Sequence of chain 1.A:
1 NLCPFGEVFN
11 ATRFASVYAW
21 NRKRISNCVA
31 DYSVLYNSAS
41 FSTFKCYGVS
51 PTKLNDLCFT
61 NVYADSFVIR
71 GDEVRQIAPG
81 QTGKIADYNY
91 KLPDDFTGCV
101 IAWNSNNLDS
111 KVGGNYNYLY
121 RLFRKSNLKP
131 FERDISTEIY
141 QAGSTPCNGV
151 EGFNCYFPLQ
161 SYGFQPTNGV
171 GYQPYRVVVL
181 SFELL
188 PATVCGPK

Binding-site contacts:
Ligand atom N2 contacts residue GLY6 of chain 1.A at 4.0 Å.
Ligand atom O3 contacts residue VAL34 of chain 1.A at 3.8 Å.
Ligand atom C4 contacts residue ASN10 of chain 1.A at 4.2 Å.
Ligand atom C8 contacts residue LEU35 of chain 1.A at 4.2 Å (hydrophobic).
Ligand atom O7 contacts residue GLY6 of chain 1.A at 3.6 Å.
Ligand atom N2 contacts residue ASN10 of chain 1.A at 3.0 Å (h-bond).
Ligand atom C7 contacts residue PHE5 of chain 1.A at 4.3 Å (hydrophobic).
Ligand atom O7 contacts residue VAL34 of chain 1.A at 4.0 Å.
Ligand atom C8 contacts residue PHE9 of chain 1.A at 3.7 Å (hydrophobic).
Ligand atom C5 contacts residue ASN10 of chain 1.A at 3.6 Å.
Ligand atom C7 contacts residue ASN10 of chain 1.A at 4.0 Å.
Ligand atom C8 contacts residue PHE5 of chain 1.A at 3.6 Å (hydrophobic).
Ligand atom C1 contacts residue ASN10 of chain 1.A at 1.4 Å.
Ligand atom C8 contacts residue VAL34 of chain 1.A at 3.9 Å (hydrophobic).
Ligand atom C8 contacts residue GLY6 of chain 1.A at 3.4 Å.
Ligand atom O5 contacts residue ASN10 of chain 1.A at 2.3 Å (h-bond).
Ligand atom C3 contacts residue ASN10 of chain 1.A at 3.8 Å.
Ligand atom C7 contacts residue VAL34 of chain 1.A at 4.1 Å (hydrophobic).
Ligand atom C7 contacts residue GLY6 of chain 1.A at 3.5 Å.
Ligand atom C2 contacts residue ASN10 of chain 1.A at 2.5 Å.

The protein below binds the small molecule below.
Small molecule (SMILES): CC(=O)N[C@@H]1[C@@H](O)[C@H](O)[C@@H](CO)O[C@H]1O